Binding-site contacts:
Ligand atom C5 contacts residue ASN117 of chain 2.D at 3.4 Å.
Ligand atom C7 contacts residue ILE115 of chain 2.D at 3.8 Å (hydrophobic).
Ligand atom C8 contacts residue ARG114 of chain 2.D at 3.5 Å.
Ligand atom C1 contacts residue ASN117 of chain 2.D at 1.5 Å.
Ligand atom C4 contacts residue ASN117 of chain 2.D at 4.3 Å.
Ligand atom C7 contacts residue ARG114 of chain 2.D at 4.3 Å.
Ligand atom O7 contacts residue ILE115 of chain 2.D at 3.7 Å.
Ligand atom O7 contacts residue ARG114 of chain 2.D at 3.8 Å.
Ligand atom O5 contacts residue ASN117 of chain 2.D at 2.1 Å (h-bond).
Ligand atom C7 contacts residue ASN117 of chain 2.D at 3.9 Å.
Ligand atom O7 contacts residue ASN117 of chain 2.D at 3.9 Å.
Ligand atom C3 contacts residue ASN117 of chain 2.D at 4.0 Å.
Ligand atom N2 contacts residue ASN117 of chain 2.D at 3.4 Å (h-bond).
Ligand atom C6 contacts residue ASN117 of chain 2.D at 4.4 Å.
Ligand atom C8 contacts residue ASN117 of chain 2.D at 4.5 Å.
Ligand atom O6 contacts residue ASN117 of chain 2.D at 4.4 Å.
Ligand atom C8 contacts residue ILE115 of chain 2.D at 3.1 Å (hydrophobic).
Ligand atom C2 contacts residue ASN117 of chain 2.D at 2.8 Å.
Ligand atom C8 contacts residue PRO116 of chain 2.D at 3.8 Å (hydrophobic).

Sequence of chain 2.D:
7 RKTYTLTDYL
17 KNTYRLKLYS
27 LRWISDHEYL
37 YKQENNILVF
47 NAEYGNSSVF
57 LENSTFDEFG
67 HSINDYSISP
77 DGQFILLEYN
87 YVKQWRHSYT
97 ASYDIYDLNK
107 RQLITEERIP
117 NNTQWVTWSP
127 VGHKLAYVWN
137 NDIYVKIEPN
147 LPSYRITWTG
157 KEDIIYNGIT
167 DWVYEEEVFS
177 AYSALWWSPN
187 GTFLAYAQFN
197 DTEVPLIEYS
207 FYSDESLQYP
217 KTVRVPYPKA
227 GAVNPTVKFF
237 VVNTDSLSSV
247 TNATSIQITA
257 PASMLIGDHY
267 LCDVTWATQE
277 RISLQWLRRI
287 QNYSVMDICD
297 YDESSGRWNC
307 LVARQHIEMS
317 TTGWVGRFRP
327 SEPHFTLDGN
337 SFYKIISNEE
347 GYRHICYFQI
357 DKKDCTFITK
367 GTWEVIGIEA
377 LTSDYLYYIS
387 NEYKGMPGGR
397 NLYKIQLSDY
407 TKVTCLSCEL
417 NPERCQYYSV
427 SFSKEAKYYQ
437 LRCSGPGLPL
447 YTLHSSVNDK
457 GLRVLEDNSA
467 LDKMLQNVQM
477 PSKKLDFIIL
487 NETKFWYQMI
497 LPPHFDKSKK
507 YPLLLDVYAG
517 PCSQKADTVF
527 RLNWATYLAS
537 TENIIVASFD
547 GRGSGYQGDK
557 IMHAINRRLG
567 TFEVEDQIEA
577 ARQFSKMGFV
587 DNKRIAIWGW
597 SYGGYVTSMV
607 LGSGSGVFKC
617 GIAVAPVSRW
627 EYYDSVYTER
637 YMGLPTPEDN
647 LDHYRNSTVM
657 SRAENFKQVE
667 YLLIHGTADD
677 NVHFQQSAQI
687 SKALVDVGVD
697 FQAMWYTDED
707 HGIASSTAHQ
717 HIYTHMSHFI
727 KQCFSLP

A protein and the small-molecule ligand that binds it are described below.
Small molecule (SMILES): CC(=O)N[C@@H]1[C@@H](O)[C@H](O)[C@@H](CO)O[C@H]1O